A small-molecule ligand and the protein it binds are described below.
Small molecule (SMILES): CN[C@@H]1C[C@H]2O[C@@](C)([C@@H]1OC)n1c3ccccc3c3c4c(c5c6ccccc6n2c5c31)C(=O)NC4

Binding-site contacts:
Ligand atom C25 contacts residue MET33 of chain 1.D at 3.8 Å (hydrophobic).
Ligand atom O5 contacts residue VAL104 of chain 1.D at 3.8 Å.
Ligand atom O4 contacts residue GLY34 of chain 1.D at 3.4 Å.
Ligand atom C27 contacts residue ASN157 of chain 1.D at 3.6 Å.
Ligand atom C27 contacts residue SER169 of chain 1.D at 2.9 Å.
Ligand atom C28 contacts residue ALA156 of chain 1.D at 3.8 Å (hydrophobic).
Ligand atom C9 contacts residue ALA52 of chain 1.D at 3.8 Å (hydrophobic).
Ligand atom C6 contacts residue LEU159 of chain 1.D at 3.9 Å (hydrophobic).
Ligand atom C3 contacts residue GLY109 of chain 1.D at 3.7 Å.
Ligand atom C3 contacts residue MET106 of chain 1.D at 3.5 Å (hydrophobic).
Ligand atom C14 contacts residue LYS54 of chain 1.D at 3.7 Å.
Ligand atom O6 contacts residue LEU159 of chain 1.D at 3.7 Å.
Ligand atom N1 contacts residue TYR103 of chain 1.D at 3.9 Å.
Ligand atom C8 contacts residue ALA52 of chain 1.D at 3.5 Å (hydrophobic).
Ligand atom C9 contacts residue TYR103 of chain 1.D at 3.7 Å (hydrophobic).
Ligand atom C2 contacts residue GLY109 of chain 1.D at 3.8 Å.
Ligand atom O5 contacts residue MET106 of chain 1.D at 2.8 Å (h-bond).
Ligand atom C9 contacts residue LEU159 of chain 1.D at 3.8 Å (hydrophobic).
Ligand atom O6 contacts residue ALA156 of chain 1.D at 3.6 Å.
Ligand atom C1 contacts residue MET33 of chain 1.D at 3.5 Å (hydrophobic).
Ligand atom C14 contacts residue TYR103 of chain 1.D at 3.6 Å (hydrophobic).
Ligand atom N1 contacts residue VAL104 of chain 1.D at 3.0 Å (h-bond).
Ligand atom O5 contacts residue ALA52 of chain 1.D at 3.9 Å.
Ligand atom C13 contacts residue TYR103 of chain 1.D at 3.8 Å (hydrophobic).
Ligand atom C26 contacts residue GLU35 of chain 1.D at 3.9 Å.
Ligand atom C25 contacts residue GLY34 of chain 1.D at 3.8 Å.
Ligand atom C15 contacts residue LYS54 of chain 1.D at 3.4 Å.
Ligand atom C8 contacts residue LEU159 of chain 1.D at 3.7 Å (hydrophobic).
Ligand atom C10 contacts residue LEU159 of chain 1.D at 3.4 Å (hydrophobic).
Ligand atom C17 contacts residue VAL41 of chain 1.D at 3.7 Å (hydrophobic).
Ligand atom C8 contacts residue VAL104 of chain 1.D at 3.9 Å (hydrophobic).
Ligand atom C26 contacts residue VAL41 of chain 1.D at 3.8 Å (hydrophobic).
Ligand atom C11 contacts residue LEU159 of chain 1.D at 3.8 Å (hydrophobic).
Ligand atom C23 contacts residue ALA156 of chain 1.D at 3.6 Å (hydrophobic).
Ligand atom N1 contacts residue ALA52 of chain 1.D at 3.4 Å.
Ligand atom N2 contacts residue VAL41 of chain 1.D at 3.6 Å.
Ligand atom C27 contacts residue ALA156 of chain 1.D at 3.2 Å (hydrophobic).
Ligand atom C4 contacts residue MET106 of chain 1.D at 3.5 Å (hydrophobic).
Ligand atom C7 contacts residue LEU159 of chain 1.D at 3.4 Å (hydrophobic).
Ligand atom O5 contacts residue TYR105 of chain 1.D at 3.6 Å.

Sequence of chain 1.D:
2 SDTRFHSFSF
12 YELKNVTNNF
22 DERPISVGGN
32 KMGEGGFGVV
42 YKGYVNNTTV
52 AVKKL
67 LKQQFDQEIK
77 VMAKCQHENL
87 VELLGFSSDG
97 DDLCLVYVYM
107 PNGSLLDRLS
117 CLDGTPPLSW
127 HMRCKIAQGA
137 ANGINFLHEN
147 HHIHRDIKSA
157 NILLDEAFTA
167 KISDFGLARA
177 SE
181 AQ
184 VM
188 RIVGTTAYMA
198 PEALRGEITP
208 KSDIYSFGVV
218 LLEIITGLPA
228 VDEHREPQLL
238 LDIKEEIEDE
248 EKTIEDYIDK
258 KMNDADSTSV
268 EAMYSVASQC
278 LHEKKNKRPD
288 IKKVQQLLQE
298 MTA